Binding-site contacts:
Ligand atom CB contacts residue TYR115 of chain 1.C at 2.3 Å (hydrophobic).
Ligand atom C1A contacts residue PLP1 of chain 1.K at 4.1 Å.
Ligand atom O contacts residue TYR115 of chain 1.C at 3.1 Å (h-bond).
Ligand atom CA contacts residue GLU340 of chain 1.C at 3.3 Å.
Ligand atom C1A contacts residue TYR61 of chain 1.D at 3.2 Å (hydrophobic).
Ligand atom N contacts residue GLU340 of chain 1.C at 2.4 Å (salt-bridge).
Ligand atom OXT contacts residue TYR115 of chain 1.C at 4.5 Å.
Ligand atom O contacts residue SER64 of chain 1.D at 4.2 Å.
Ligand atom C1E contacts residue GLU340 of chain 1.C at 4.5 Å.
Ligand atom O contacts residue ASN242 of chain 1.D at 3.9 Å.
Ligand atom C1E contacts residue TYR115 of chain 1.C at 1.3 Å (hydrophobic).
Ligand atom N contacts residue TYR61 of chain 1.D at 4.3 Å.
Ligand atom C1A contacts residue NO31 of chain 1.J at 3.2 Å.
Ligand atom C1E contacts residue ARG63 of chain 1.D at 3.3 Å.
Ligand atom C1A contacts residue ARG63 of chain 1.D at 3.8 Å.
Ligand atom C1A contacts residue TYR115 of chain 1.C at 2.4 Å (hydrophobic).
Ligand atom OXT contacts residue ASN242 of chain 1.D at 3.9 Å.
Ligand atom O contacts residue ARG120 of chain 1.C at 3.0 Å (salt-bridge).
Ligand atom C1E contacts residue TYR61 of chain 1.D at 3.9 Å (hydrophobic).
Ligand atom C contacts residue SER64 of chain 1.D at 4.2 Å.
Ligand atom C contacts residue TYR115 of chain 1.C at 3.4 Å (hydrophobic).
Ligand atom CA contacts residue TYR61 of chain 1.D at 4.5 Å (hydrophobic).
Ligand atom CB contacts residue THR356 of chain 1.C at 4.2 Å.
Ligand atom OXT contacts residue ARG120 of chain 1.C at 2.8 Å (salt-bridge).
Ligand atom C1A contacts residue LYS213 of chain 1.C at 4.4 Å.
Ligand atom C1E contacts residue NO31 of chain 1.J at 4.2 Å.
Ligand atom C contacts residue ARG63 of chain 1.D at 4.0 Å.
Ligand atom CB contacts residue ARG63 of chain 1.D at 4.5 Å.
Ligand atom N contacts residue SER64 of chain 1.D at 4.5 Å.
Ligand atom C contacts residue ASN242 of chain 1.D at 4.2 Å.
Ligand atom O contacts residue ARG63 of chain 1.D at 2.8 Å (salt-bridge).
Ligand atom CA contacts residue TYR115 of chain 1.C at 3.2 Å (hydrophobic).
Ligand atom CB contacts residue GLU340 of chain 1.C at 3.4 Å.
Ligand atom C contacts residue ARG120 of chain 1.C at 3.5 Å.

Sequence of chain 1.D:
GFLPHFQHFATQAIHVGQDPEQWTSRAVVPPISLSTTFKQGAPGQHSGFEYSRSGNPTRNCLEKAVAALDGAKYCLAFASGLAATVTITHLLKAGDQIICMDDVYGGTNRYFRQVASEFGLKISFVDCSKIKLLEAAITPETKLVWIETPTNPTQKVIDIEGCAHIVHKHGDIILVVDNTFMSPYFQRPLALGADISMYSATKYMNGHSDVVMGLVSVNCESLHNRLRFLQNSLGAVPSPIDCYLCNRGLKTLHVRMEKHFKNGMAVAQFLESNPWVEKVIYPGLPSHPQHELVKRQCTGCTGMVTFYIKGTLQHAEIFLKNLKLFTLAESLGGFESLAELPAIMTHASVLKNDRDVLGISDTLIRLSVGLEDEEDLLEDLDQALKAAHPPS

The small molecule below binds the protein below.
Small molecule (SMILES): C=CC[C@H](N)C(=O)O

Sequence of chain 1.C:
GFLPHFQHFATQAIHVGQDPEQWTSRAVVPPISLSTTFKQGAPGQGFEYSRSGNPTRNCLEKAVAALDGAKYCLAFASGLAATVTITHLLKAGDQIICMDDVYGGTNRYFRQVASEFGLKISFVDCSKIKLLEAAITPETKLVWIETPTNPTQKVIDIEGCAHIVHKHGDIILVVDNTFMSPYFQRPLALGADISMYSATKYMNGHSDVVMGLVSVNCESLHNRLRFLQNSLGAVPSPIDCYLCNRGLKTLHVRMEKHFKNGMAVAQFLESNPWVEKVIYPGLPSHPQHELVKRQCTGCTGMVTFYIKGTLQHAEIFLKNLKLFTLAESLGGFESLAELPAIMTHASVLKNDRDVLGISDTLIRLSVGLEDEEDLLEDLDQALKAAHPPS